Binding-site contacts:
Ligand atom CG2 contacts residue PHE76 of chain 23.B at 3.8 Å (hydrophobic).

Sequence of chain 23.B:
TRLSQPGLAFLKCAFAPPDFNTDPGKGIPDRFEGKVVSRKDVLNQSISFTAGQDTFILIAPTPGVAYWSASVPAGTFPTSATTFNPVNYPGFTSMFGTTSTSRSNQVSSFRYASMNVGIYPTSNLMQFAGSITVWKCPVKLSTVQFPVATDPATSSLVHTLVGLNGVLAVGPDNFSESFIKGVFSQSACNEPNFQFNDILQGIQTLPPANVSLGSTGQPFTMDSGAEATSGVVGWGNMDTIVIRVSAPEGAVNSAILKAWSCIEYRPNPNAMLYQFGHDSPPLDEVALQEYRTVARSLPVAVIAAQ

The small molecule below binds the protein below.
Small molecule (SMILES): CC(C)[C@H](NC(=O)[C@H](CCCN=C(N)N)NC(=O)[C@@H](N)CCC(=O)O)C(=O)N[C@H](C=O)CCCCN